Binding-site contacts:
Ligand atom C8 contacts residue ASN668 of chain 1.A at 4.0 Å.
Ligand atom N2 contacts residue ASN668 of chain 1.A at 3.0 Å (h-bond).
Ligand atom C7 contacts residue THR667 of chain 1.A at 4.3 Å.
Ligand atom O5 contacts residue ASN668 of chain 1.A at 2.4 Å (h-bond).
Ligand atom C8 contacts residue THR667 of chain 1.A at 3.7 Å.
Ligand atom O6 contacts residue ARG235 of chain 1.A at 4.2 Å.
Ligand atom C5 contacts residue ASN668 of chain 1.A at 3.8 Å.
Ligand atom C3 contacts residue ASN668 of chain 1.A at 3.9 Å.
Ligand atom C8 contacts residue HIS139 of chain 1.A at 3.8 Å.
Ligand atom O7 contacts residue THR667 of chain 1.A at 4.0 Å.
Ligand atom C8 contacts residue ASN117 of chain 1.A at 3.6 Å.
Ligand atom C4 contacts residue ASN668 of chain 1.A at 4.3 Å.
Ligand atom C2 contacts residue ASN668 of chain 1.A at 2.5 Å.
Ligand atom C7 contacts residue ASN668 of chain 1.A at 3.2 Å.
Ligand atom C1 contacts residue ASN668 of chain 1.A at 1.5 Å.
Ligand atom O7 contacts residue ASN668 of chain 1.A at 3.1 Å (h-bond).
Ligand atom C1 contacts residue SER670 of chain 1.A at 4.1 Å.

Sequence of chain 1.A:
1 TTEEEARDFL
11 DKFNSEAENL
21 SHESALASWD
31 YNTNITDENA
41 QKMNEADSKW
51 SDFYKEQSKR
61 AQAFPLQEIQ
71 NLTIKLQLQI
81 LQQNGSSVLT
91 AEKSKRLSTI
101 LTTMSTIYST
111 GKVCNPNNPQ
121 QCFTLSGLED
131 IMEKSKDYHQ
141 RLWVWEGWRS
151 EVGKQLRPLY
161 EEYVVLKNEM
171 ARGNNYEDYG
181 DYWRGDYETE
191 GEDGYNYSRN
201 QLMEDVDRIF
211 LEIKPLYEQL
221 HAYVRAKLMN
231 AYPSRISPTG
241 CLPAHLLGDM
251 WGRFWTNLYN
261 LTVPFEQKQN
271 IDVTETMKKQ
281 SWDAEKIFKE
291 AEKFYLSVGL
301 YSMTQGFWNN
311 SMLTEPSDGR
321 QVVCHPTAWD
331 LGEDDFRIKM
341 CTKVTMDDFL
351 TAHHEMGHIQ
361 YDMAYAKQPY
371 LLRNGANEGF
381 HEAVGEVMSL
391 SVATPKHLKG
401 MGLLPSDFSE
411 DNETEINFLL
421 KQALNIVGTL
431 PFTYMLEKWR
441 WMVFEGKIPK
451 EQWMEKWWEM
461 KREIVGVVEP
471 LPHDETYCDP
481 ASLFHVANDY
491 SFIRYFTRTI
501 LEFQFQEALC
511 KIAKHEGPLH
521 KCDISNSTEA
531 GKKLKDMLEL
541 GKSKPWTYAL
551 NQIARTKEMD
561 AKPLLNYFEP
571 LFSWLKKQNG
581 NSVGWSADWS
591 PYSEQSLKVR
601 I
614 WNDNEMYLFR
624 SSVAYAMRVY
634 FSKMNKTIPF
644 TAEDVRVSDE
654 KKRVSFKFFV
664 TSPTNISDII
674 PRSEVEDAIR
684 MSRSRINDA

This small molecule binds to this protein.
Small molecule (SMILES): CC(=O)N[C@@H]1[C@@H](O)[C@H](O)[C@@H](CO)O[C@H]1O